Sequence of chain 11.B:
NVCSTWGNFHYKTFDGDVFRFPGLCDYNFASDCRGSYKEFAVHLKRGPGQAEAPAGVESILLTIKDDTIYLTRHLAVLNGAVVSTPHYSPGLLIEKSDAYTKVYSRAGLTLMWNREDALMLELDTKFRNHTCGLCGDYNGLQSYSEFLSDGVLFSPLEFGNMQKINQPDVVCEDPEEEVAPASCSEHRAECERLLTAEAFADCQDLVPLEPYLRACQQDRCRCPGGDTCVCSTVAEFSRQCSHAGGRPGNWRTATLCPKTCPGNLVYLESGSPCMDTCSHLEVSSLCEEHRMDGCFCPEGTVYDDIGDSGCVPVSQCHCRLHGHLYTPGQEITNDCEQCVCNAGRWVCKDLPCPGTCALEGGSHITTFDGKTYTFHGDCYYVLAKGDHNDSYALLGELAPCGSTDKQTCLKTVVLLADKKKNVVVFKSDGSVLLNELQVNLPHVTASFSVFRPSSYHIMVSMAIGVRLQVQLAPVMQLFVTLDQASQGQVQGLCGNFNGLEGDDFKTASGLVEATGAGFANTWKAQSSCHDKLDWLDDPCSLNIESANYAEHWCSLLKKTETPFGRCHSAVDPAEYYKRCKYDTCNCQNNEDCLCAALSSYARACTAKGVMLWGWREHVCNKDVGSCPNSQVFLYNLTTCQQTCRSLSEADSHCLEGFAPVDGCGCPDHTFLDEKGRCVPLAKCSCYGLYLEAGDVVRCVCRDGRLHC

This small molecule binds to this protein.
Small molecule (SMILES): CC(=O)N[C@@H]1[C@@H](O)[C@H](O)[C@@H](CO)O[C@H]1O

Binding-site contacts:
Ligand atom C2 contacts residue ASN650 of chain 11.B at 2.5 Å.
Ligand atom O6 contacts residue TRP627 of chain 11.B at 4.4 Å.
Ligand atom C3 contacts residue ASP682 of chain 11.B at 3.3 Å.
Ligand atom C1 contacts residue ASN650 of chain 11.B at 1.4 Å.
Ligand atom C4 contacts residue ASP682 of chain 11.B at 3.3 Å.
Ligand atom C6 contacts residue TRP627 of chain 11.B at 3.8 Å (hydrophobic).
Ligand atom C2 contacts residue ASP682 of chain 11.B at 3.7 Å.
Ligand atom C7 contacts residue ASP682 of chain 11.B at 3.4 Å.
Ligand atom O4 contacts residue ASP682 of chain 11.B at 2.4 Å (salt-bridge).
Ligand atom C4 contacts residue ASN650 of chain 11.B at 4.2 Å.
Ligand atom C5 contacts residue ASN650 of chain 11.B at 3.6 Å.
Ligand atom O5 contacts residue TRP627 of chain 11.B at 3.8 Å.
Ligand atom C7 contacts residue ASN650 of chain 11.B at 4.0 Å.
Ligand atom O5 contacts residue ASN650 of chain 11.B at 2.3 Å (h-bond).
Ligand atom C8 contacts residue ASN650 of chain 11.B at 4.0 Å.
Ligand atom C8 contacts residue ASP682 of chain 11.B at 4.5 Å.
Ligand atom N2 contacts residue ASP682 of chain 11.B at 2.9 Å (salt-bridge).
Ligand atom C3 contacts residue ASN650 of chain 11.B at 3.7 Å.
Ligand atom N2 contacts residue ASN650 of chain 11.B at 3.3 Å (h-bond).
Ligand atom O7 contacts residue ASP682 of chain 11.B at 3.5 Å (salt-bridge).
Ligand atom O3 contacts residue ASN650 of chain 11.B at 3.9 Å.